Binding-site contacts:
Ligand atom NAC contacts residue ASN155 of chain 1.A at 3.0 Å (h-bond).
Ligand atom CAT contacts residue LEU104 of chain 1.A at 4.0 Å (hydrophobic).
Ligand atom N1 contacts residue ASP168 of chain 1.A at 3.1 Å (salt-bridge).
Ligand atom CAF contacts residue LEU167 of chain 1.A at 3.7 Å (hydrophobic).
Ligand atom CAP contacts residue MET109 of chain 1.A at 4.1 Å (hydrophobic).
Ligand atom CAW contacts residue MET109 of chain 1.A at 3.7 Å (hydrophobic).
Ligand atom NAC contacts residue LEU167 of chain 1.A at 4.0 Å.
Ligand atom CAU contacts residue LYS53 of chain 1.A at 4.1 Å.
Ligand atom CAT contacts residue THR106 of chain 1.A at 3.5 Å.
Ligand atom CAQ contacts residue ILE84 of chain 1.A at 3.7 Å (hydrophobic).
Ligand atom NAC contacts residue SER154 of chain 1.A at 4.0 Å.
Ligand atom CAW contacts residue ALA51 of chain 1.A at 4.0 Å (hydrophobic).
Ligand atom CAU contacts residue THR106 of chain 1.A at 3.7 Å.
Ligand atom CAW contacts residue THR106 of chain 1.A at 3.4 Å.
Ligand atom NAC contacts residue ASP168 of chain 1.A at 4.0 Å.
Ligand atom CAS contacts residue LYS53 of chain 1.A at 3.8 Å.
Ligand atom CAX contacts residue LEU167 of chain 1.A at 4.1 Å (hydrophobic).
Ligand atom CAV contacts residue ALA51 of chain 1.A at 3.4 Å (hydrophobic).
Ligand atom CAQ contacts residue ASP168 of chain 1.A at 3.8 Å.
Ligand atom CAR contacts residue ILE84 of chain 1.A at 4.1 Å (hydrophobic).
Ligand atom CAV contacts residue HIS107 of chain 1.A at 4.0 Å.
Ligand atom CAG contacts residue ASP168 of chain 1.A at 3.2 Å.
Ligand atom CAG contacts residue LEU167 of chain 1.A at 4.0 Å (hydrophobic).
Ligand atom C6 contacts residue ASP168 of chain 1.A at 3.6 Å.
Ligand atom CAX contacts residue HIS107 of chain 1.A at 3.7 Å.
Ligand atom CAR contacts residue LYS53 of chain 1.A at 4.1 Å.
Ligand atom CAM contacts residue ILE84 of chain 1.A at 4.0 Å (hydrophobic).
Ligand atom CAW contacts residue HIS107 of chain 1.A at 3.1 Å.
Ligand atom SAY contacts residue MET109 of chain 1.A at 3.8 Å.
Ligand atom CAS contacts residue LEU104 of chain 1.A at 3.8 Å (hydrophobic).
Ligand atom CAV contacts residue MET109 of chain 1.A at 3.8 Å (hydrophobic).
Ligand atom CAX contacts residue MET109 of chain 1.A at 3.4 Å (hydrophobic).
Ligand atom CAR contacts residue LEU75 of chain 1.A at 3.9 Å (hydrophobic).
Ligand atom CAT contacts residue ALA51 of chain 1.A at 3.7 Å (hydrophobic).
Ligand atom CAT contacts residue LYS53 of chain 1.A at 3.6 Å.
Ligand atom CAE contacts residue LEU167 of chain 1.A at 3.8 Å (hydrophobic).
Ligand atom CAW contacts residue LEU108 of chain 1.A at 4.0 Å (hydrophobic).
Ligand atom CAJ contacts residue LEU167 of chain 1.A at 4.2 Å (hydrophobic).
Ligand atom CAV contacts residue LEU108 of chain 1.A at 3.9 Å (hydrophobic).
Ligand atom CAS contacts residue THR106 of chain 1.A at 4.0 Å.

A protein and the small-molecule ligand that binds it are described below.
Small molecule (SMILES): Nc1ccc2c(NCCc3cccs3)nc(-c3ccccc3)nc2c1

Sequence of chain 1.A:
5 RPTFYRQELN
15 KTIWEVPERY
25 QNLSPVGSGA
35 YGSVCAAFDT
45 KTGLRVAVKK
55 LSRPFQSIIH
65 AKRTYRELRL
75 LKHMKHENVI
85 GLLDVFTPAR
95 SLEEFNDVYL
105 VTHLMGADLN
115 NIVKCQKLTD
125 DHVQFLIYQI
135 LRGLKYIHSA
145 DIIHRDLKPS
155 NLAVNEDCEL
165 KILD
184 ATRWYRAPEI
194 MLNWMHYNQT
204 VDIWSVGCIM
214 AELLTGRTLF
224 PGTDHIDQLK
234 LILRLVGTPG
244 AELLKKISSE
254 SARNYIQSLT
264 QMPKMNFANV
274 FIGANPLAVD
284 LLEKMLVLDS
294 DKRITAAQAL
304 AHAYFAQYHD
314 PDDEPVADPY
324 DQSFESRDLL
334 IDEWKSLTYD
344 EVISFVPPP